A protein and the small-molecule ligand that binds it are described below.
Small molecule (SMILES): CC(=O)N[C@@H]1[C@@H](O)[C@H](O)[C@@H](CO)O[C@H]1O

Binding-site contacts:
Ligand atom C7 contacts residue ASN133 of chain 1.C at 3.1 Å.
Ligand atom C5 contacts residue ASN133 of chain 1.C at 3.7 Å.
Ligand atom C8 contacts residue PRO130 of chain 1.C at 3.5 Å (hydrophobic).
Ligand atom N2 contacts residue ASN133 of chain 1.C at 2.9 Å (h-bond).
Ligand atom O7 contacts residue ASN133 of chain 1.C at 3.0 Å (h-bond).
Ligand atom C3 contacts residue ASN133 of chain 1.C at 3.8 Å.
Ligand atom C8 contacts residue ASN133 of chain 1.C at 4.3 Å.
Ligand atom C1 contacts residue ASN133 of chain 1.C at 1.4 Å.
Ligand atom O5 contacts residue ASN133 of chain 1.C at 2.4 Å (h-bond).
Ligand atom C2 contacts residue ASN133 of chain 1.C at 2.5 Å.
Ligand atom C4 contacts residue ASN133 of chain 1.C at 4.2 Å.

Sequence of chain 1.C:
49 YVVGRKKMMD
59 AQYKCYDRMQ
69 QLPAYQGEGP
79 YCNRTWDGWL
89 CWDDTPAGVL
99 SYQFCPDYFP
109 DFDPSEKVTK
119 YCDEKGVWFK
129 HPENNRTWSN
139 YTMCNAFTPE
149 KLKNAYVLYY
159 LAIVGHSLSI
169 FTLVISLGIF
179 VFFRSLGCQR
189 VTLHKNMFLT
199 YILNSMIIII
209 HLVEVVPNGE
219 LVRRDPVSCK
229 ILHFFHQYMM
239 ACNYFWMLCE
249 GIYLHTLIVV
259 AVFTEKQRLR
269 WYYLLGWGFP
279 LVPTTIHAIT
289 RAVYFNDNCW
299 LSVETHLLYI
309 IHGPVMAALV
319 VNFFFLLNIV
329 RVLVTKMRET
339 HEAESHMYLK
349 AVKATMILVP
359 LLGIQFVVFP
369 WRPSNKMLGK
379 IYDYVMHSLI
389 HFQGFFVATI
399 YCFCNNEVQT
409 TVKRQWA